A small-molecule ligand and the protein it binds are described below.
Small molecule (SMILES): CC[C@H]1OC(=O)[C@H](C)[C@@H](O)[C@H](C)[C@@H](O)[C@@H](C)C[C@@H](C)C(=O)[C@H](C)[C@@H](O)[C@H]1C

Binding-site contacts:
Ligand atom C15 contacts residue MET83 of chain 1.E at 4.2 Å (hydrophobic).
Ligand atom C15 contacts residue SER295 of chain 1.E at 3.6 Å.
Ligand atom C15 contacts residue PHE296 of chain 1.E at 3.8 Å (hydrophobic).
Ligand atom C23 contacts residue HEM1 of chain 1.O at 4.0 Å.
Ligand atom O16 contacts residue LEU396 of chain 1.E at 3.9 Å.
Ligand atom C20 contacts residue LEU179 of chain 1.E at 3.4 Å (hydrophobic).
Ligand atom O17 contacts residue PHE84 of chain 1.E at 4.0 Å.
Ligand atom C8 contacts residue HEM1 of chain 1.O at 4.0 Å.
Ligand atom C15 contacts residue PHE84 of chain 1.E at 4.0 Å (hydrophobic).
Ligand atom C2 contacts residue LEU396 of chain 1.E at 4.2 Å (hydrophobic).
Ligand atom C18 contacts residue PHE84 of chain 1.E at 3.7 Å (hydrophobic).
Ligand atom O26 contacts residue HEM1 of chain 1.O at 3.6 Å.
Ligand atom O24 contacts residue HEM1 of chain 1.O at 3.3 Å.
Ligand atom O17 contacts residue PHE296 of chain 1.E at 3.6 Å.
Ligand atom O21 contacts residue SER240 of chain 1.E at 4.2 Å.
Ligand atom O21 contacts residue ILE243 of chain 1.E at 3.4 Å.
Ligand atom C22 contacts residue SER240 of chain 1.E at 4.2 Å.
Ligand atom C18 contacts residue LEU396 of chain 1.E at 4.0 Å (hydrophobic).
Ligand atom C22 contacts residue LEU94 of chain 1.E at 4.1 Å (hydrophobic).
Ligand atom C14 contacts residue SER295 of chain 1.E at 4.2 Å.
Ligand atom O24 contacts residue LEU94 of chain 1.E at 3.6 Å.
Ligand atom C4 contacts residue LEU179 of chain 1.E at 3.9 Å (hydrophobic).
Ligand atom C7 contacts residue ALA244 of chain 1.E at 4.1 Å (hydrophobic).
Ligand atom C20 contacts residue MET178 of chain 1.E at 4.0 Å (hydrophobic).
Ligand atom C20 contacts residue ILE243 of chain 1.E at 4.0 Å (hydrophobic).
Ligand atom C3 contacts residue LEU94 of chain 1.E at 4.2 Å (hydrophobic).
Ligand atom C27 contacts residue ILE397 of chain 1.E at 3.8 Å (hydrophobic).
Ligand atom C14 contacts residue VAL291 of chain 1.E at 4.0 Å (hydrophobic).
Ligand atom C23 contacts residue THR248 of chain 1.E at 3.6 Å.
Ligand atom C23 contacts residue ALA244 of chain 1.E at 3.5 Å (hydrophobic).
Ligand atom C25 contacts residue VAL291 of chain 1.E at 3.9 Å (hydrophobic).
Ligand atom O26 contacts residue LEU94 of chain 1.E at 3.6 Å.
Ligand atom C6 contacts residue LEU94 of chain 1.E at 3.8 Å (hydrophobic).
Ligand atom C22 contacts residue HEM1 of chain 1.O at 4.2 Å.
Ligand atom C25 contacts residue HEM1 of chain 1.O at 3.5 Å.
Ligand atom C9 contacts residue HEM1 of chain 1.O at 3.9 Å.
Ligand atom C27 contacts residue LEU179 of chain 1.E at 4.1 Å (hydrophobic).
Ligand atom O17 contacts residue LEU94 of chain 1.E at 3.5 Å.
Ligand atom C8 contacts residue ALA244 of chain 1.E at 3.9 Å (hydrophobic).
Ligand atom C1 contacts residue PHE84 of chain 1.E at 4.2 Å (hydrophobic).

Sequence of chain 1.E:
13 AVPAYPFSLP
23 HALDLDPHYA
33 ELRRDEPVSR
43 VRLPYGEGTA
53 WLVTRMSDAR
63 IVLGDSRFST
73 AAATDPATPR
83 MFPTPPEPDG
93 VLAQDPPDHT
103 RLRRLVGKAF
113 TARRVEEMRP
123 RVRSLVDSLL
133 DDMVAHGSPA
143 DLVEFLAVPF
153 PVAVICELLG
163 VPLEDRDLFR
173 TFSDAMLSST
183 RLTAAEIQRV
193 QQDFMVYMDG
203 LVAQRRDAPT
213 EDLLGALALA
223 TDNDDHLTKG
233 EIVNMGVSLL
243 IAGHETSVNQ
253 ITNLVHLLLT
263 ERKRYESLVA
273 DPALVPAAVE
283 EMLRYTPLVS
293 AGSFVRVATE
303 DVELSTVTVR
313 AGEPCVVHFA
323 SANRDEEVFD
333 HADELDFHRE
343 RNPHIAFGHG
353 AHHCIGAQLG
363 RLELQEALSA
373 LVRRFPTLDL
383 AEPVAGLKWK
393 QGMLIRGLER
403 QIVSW